Binding-site contacts:
Ligand atom O01 contacts residue GLY143 of chain 1.A at 2.7 Å (h-bond).
Ligand atom C16 contacts residue HIS164 of chain 1.A at 3.4 Å.
Ligand atom F14 contacts residue GLN189 of chain 1.A at 3.2 Å.
Ligand atom C16 contacts residue HIS41 of chain 1.A at 3.9 Å.
Ligand atom C13 contacts residue GLN189 of chain 1.A at 4.4 Å.
Ligand atom C13 contacts residue MET165 of chain 1.A at 4.3 Å (hydrophobic).
Ligand atom F14 contacts residue ARG188 of chain 1.A at 3.1 Å.
Ligand atom F14 contacts residue ASP187 of chain 1.A at 4.2 Å.
Ligand atom C17 contacts residue ASN142 of chain 1.A at 4.4 Å.
Ligand atom N05 contacts residue CYS145 of chain 1.A at 3.4 Å (h-bond).
Ligand atom C02 contacts residue ASN142 of chain 1.A at 4.3 Å.
Ligand atom C03 contacts residue SER144 of chain 1.A at 4.1 Å.
Ligand atom N05 contacts residue ASN142 of chain 1.A at 4.3 Å.
Ligand atom C12 contacts residue GLN189 of chain 1.A at 3.5 Å.
Ligand atom O01 contacts residue SER144 of chain 1.A at 3.3 Å (h-bond).
Ligand atom C13 contacts residue MET49 of chain 1.A at 3.4 Å (hydrophobic).
Ligand atom C07 contacts residue HIS41 of chain 1.A at 4.0 Å.
Ligand atom C02 contacts residue SER144 of chain 1.A at 4.2 Å.
Ligand atom C11 contacts residue MET49 of chain 1.A at 4.1 Å (hydrophobic).
Ligand atom C15 contacts residue MET49 of chain 1.A at 3.6 Å (hydrophobic).
Ligand atom O01 contacts residue CYS145 of chain 1.A at 3.1 Å (h-bond).
Ligand atom C15 contacts residue MET165 of chain 1.A at 3.9 Å (hydrophobic).
Ligand atom C06 contacts residue ASN142 of chain 1.A at 4.3 Å.
Ligand atom C17 contacts residue HIS164 of chain 1.A at 4.3 Å.
Ligand atom F14 contacts residue MET165 of chain 1.A at 4.0 Å.
Ligand atom C03 contacts residue CYS145 of chain 1.A at 1.8 Å (hydrophobic).
Ligand atom C15 contacts residue HIS164 of chain 1.A at 3.8 Å.
Ligand atom C06 contacts residue GLY143 of chain 1.A at 4.2 Å.
Ligand atom C12 contacts residue MET49 of chain 1.A at 3.9 Å (hydrophobic).
Ligand atom O08 contacts residue HIS41 of chain 1.A at 3.4 Å (h-bond).
Ligand atom C16 contacts residue MET49 of chain 1.A at 4.3 Å (hydrophobic).
Ligand atom C03 contacts residue HIS164 of chain 1.A at 4.0 Å.
Ligand atom C02 contacts residue GLY143 of chain 1.A at 3.6 Å.
Ligand atom N05 contacts residue GLY143 of chain 1.A at 4.3 Å.
Ligand atom C11 contacts residue GLN189 of chain 1.A at 3.9 Å.
Ligand atom C03 contacts residue HIS163 of chain 1.A at 4.0 Å.
Ligand atom O01 contacts residue ASN142 of chain 1.A at 3.8 Å.
Ligand atom C02 contacts residue CYS145 of chain 1.A at 2.7 Å (hydrophobic).
Ligand atom C17 contacts residue CYS145 of chain 1.A at 3.7 Å (hydrophobic).
Ligand atom F14 contacts residue MET49 of chain 1.A at 3.4 Å.

Sequence of chain 1.A:
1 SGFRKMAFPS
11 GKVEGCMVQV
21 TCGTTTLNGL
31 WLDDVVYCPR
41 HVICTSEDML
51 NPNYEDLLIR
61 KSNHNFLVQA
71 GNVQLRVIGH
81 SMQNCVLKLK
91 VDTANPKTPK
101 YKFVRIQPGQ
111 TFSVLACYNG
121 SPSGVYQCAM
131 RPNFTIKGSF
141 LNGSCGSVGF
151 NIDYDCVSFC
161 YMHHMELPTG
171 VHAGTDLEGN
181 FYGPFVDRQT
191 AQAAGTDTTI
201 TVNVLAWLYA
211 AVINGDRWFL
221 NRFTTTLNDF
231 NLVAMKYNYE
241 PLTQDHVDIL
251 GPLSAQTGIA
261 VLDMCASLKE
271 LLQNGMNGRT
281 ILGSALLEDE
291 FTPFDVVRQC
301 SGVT

The protein below binds the small molecule below.
Small molecule (SMILES): CC(=O)N1CCO[C@@H](c2ccc(F)cc2)C1